This protein binds this small molecule.
Small molecule (SMILES): Cc1cc(C#N)nc(N2CCN(S(=O)(=O)c3ccc(NC(=O)c4cc(CN5CC(CN)C5)ccc4N(C)S(C)(=O)=O)cc3)CC2)n1

Binding-site contacts:
Ligand atom N31 contacts residue ASN79 of chain 2.A at 3.0 Å (h-bond).
Ligand atom O16 contacts residue ALA45 of chain 2.A at 3.4 Å.
Ligand atom C18 contacts residue MET156 of chain 2.A at 3.7 Å (hydrophobic).
Ligand atom N22 contacts residue PHE128 of chain 2.A at 3.6 Å.
Ligand atom O15 contacts residue TRP46 of chain 2.A at 3.1 Å (h-bond).
Ligand atom C8 contacts residue LEU83 of chain 2.A at 3.4 Å (hydrophobic).
Ligand atom S33 contacts residue ASN79 of chain 2.A at 3.6 Å.
Ligand atom C9 contacts residue TRP46 of chain 2.A at 3.5 Å (hydrophobic).
Ligand atom C6 contacts residue PHE141 of chain 2.A at 3.6 Å (hydrophobic).
Ligand atom C37 contacts residue GLN138 of chain 2.A at 3.8 Å.
Ligand atom C17 contacts residue MET156 of chain 2.A at 3.5 Å (hydrophobic).
Ligand atom C1 contacts residue PHE141 of chain 2.A at 3.4 Å (hydrophobic).
Ligand atom C37 contacts residue ILE137 of chain 2.A at 3.7 Å (hydrophobic).
Ligand atom C20 contacts residue ARG80 of chain 2.A at 3.8 Å.
Ligand atom C30 contacts residue TYR125 of chain 2.A at 3.8 Å (hydrophobic).
Ligand atom C18 contacts residue ARG80 of chain 2.A at 3.5 Å.
Ligand atom O15 contacts residue ARG80 of chain 2.A at 3.1 Å (salt-bridge).
Ligand atom C19 contacts residue ARG80 of chain 2.A at 3.4 Å.
Ligand atom C8 contacts residue TRP46 of chain 2.A at 3.7 Å (hydrophobic).
Ligand atom O36 contacts residue ARG80 of chain 2.A at 2.7 Å (salt-bridge).
Ligand atom C9 contacts residue PHE82 of chain 2.A at 3.6 Å (hydrophobic).
Ligand atom N22 contacts residue ARG80 of chain 2.A at 3.7 Å.
Ligand atom C3 contacts residue PHE141 of chain 2.A at 3.6 Å (hydrophobic).
Ligand atom C19 contacts residue PHE128 of chain 2.A at 3.8 Å (hydrophobic).
Ligand atom C10 contacts residue MET156 of chain 2.A at 3.4 Å (hydrophobic).
Ligand atom O24 contacts residue ASN79 of chain 2.A at 2.8 Å (h-bond).
Ligand atom C21 contacts residue ARG80 of chain 2.A at 3.8 Å.
Ligand atom C10 contacts residue PHE141 of chain 2.A at 3.6 Å (hydrophobic).
Ligand atom C21 contacts residue ASN79 of chain 2.A at 3.4 Å.
Ligand atom C5 contacts residue PHE141 of chain 2.A at 3.7 Å (hydrophobic).
Ligand atom C23 contacts residue PHE128 of chain 2.A at 3.8 Å (hydrophobic).
Ligand atom N2 contacts residue PHE141 of chain 2.A at 3.5 Å.
Ligand atom S33 contacts residue ARG80 of chain 2.A at 3.8 Å.
Ligand atom C20 contacts residue ASN79 of chain 2.A at 3.7 Å.
Ligand atom O15 contacts residue ALA45 of chain 2.A at 3.1 Å.
Ligand atom O35 contacts residue ARG80 of chain 2.A at 3.7 Å.
Ligand atom O35 contacts residue ASN79 of chain 2.A at 3.1 Å (h-bond).
Ligand atom C32 contacts residue ASN79 of chain 2.A at 3.5 Å.
Ligand atom N2 contacts residue MET156 of chain 2.A at 3.3 Å.
Ligand atom C8 contacts residue PHE82 of chain 2.A at 3.6 Å (hydrophobic).

Sequence of chain 2.A:
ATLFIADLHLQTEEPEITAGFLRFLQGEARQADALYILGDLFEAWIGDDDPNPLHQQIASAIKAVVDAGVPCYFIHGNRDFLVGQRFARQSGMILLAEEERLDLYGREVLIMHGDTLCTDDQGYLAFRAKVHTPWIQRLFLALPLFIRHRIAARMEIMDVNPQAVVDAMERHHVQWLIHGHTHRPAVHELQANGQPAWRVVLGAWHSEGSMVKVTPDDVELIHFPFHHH